A protein and the small-molecule ligand that binds it are described below.
Small molecule (SMILES): CC(=O)N[C@@H]1[C@@H](O)[C@H](O)[C@@H](CO)O[C@H]1O

Sequence of chain 57.E:
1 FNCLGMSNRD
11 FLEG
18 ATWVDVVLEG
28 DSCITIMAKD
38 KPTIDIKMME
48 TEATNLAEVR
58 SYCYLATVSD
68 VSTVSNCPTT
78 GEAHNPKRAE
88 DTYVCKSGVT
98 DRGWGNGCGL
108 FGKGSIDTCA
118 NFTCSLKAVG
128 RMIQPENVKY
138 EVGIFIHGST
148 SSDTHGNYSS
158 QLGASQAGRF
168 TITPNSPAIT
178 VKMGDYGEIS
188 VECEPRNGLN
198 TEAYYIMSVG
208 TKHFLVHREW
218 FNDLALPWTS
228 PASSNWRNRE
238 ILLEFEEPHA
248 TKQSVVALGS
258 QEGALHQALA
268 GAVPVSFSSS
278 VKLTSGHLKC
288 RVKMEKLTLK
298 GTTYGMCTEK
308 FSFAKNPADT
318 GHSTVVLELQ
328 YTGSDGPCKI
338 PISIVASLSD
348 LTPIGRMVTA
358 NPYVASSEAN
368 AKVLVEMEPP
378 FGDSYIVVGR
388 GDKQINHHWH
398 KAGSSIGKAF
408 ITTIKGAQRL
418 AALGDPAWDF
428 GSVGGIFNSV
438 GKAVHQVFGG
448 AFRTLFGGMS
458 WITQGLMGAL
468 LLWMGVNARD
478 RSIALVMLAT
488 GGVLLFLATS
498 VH

Binding-site contacts:
Ligand atom C1 contacts residue SER156 of chain 57.E at 4.5 Å.
Ligand atom C3 contacts residue ASN154 of chain 57.E at 3.8 Å.
Ligand atom C1 contacts residue ASN154 of chain 57.E at 1.4 Å.
Ligand atom C1 contacts residue SER157 of chain 57.E at 4.2 Å.
Ligand atom O5 contacts residue SER157 of chain 57.E at 3.9 Å.
Ligand atom C7 contacts residue ASN154 of chain 57.E at 3.6 Å.
Ligand atom C4 contacts residue ASN154 of chain 57.E at 4.2 Å.
Ligand atom C5 contacts residue ASN154 of chain 57.E at 3.6 Å.
Ligand atom C2 contacts residue ASN154 of chain 57.E at 2.5 Å.
Ligand atom C8 contacts residue ASN154 of chain 57.E at 4.0 Å.
Ligand atom N2 contacts residue ASN154 of chain 57.E at 2.9 Å (h-bond).
Ligand atom O5 contacts residue ASN154 of chain 57.E at 2.4 Å (h-bond).
Ligand atom O7 contacts residue ASN154 of chain 57.E at 4.0 Å.